Sequence of chain 1.C:
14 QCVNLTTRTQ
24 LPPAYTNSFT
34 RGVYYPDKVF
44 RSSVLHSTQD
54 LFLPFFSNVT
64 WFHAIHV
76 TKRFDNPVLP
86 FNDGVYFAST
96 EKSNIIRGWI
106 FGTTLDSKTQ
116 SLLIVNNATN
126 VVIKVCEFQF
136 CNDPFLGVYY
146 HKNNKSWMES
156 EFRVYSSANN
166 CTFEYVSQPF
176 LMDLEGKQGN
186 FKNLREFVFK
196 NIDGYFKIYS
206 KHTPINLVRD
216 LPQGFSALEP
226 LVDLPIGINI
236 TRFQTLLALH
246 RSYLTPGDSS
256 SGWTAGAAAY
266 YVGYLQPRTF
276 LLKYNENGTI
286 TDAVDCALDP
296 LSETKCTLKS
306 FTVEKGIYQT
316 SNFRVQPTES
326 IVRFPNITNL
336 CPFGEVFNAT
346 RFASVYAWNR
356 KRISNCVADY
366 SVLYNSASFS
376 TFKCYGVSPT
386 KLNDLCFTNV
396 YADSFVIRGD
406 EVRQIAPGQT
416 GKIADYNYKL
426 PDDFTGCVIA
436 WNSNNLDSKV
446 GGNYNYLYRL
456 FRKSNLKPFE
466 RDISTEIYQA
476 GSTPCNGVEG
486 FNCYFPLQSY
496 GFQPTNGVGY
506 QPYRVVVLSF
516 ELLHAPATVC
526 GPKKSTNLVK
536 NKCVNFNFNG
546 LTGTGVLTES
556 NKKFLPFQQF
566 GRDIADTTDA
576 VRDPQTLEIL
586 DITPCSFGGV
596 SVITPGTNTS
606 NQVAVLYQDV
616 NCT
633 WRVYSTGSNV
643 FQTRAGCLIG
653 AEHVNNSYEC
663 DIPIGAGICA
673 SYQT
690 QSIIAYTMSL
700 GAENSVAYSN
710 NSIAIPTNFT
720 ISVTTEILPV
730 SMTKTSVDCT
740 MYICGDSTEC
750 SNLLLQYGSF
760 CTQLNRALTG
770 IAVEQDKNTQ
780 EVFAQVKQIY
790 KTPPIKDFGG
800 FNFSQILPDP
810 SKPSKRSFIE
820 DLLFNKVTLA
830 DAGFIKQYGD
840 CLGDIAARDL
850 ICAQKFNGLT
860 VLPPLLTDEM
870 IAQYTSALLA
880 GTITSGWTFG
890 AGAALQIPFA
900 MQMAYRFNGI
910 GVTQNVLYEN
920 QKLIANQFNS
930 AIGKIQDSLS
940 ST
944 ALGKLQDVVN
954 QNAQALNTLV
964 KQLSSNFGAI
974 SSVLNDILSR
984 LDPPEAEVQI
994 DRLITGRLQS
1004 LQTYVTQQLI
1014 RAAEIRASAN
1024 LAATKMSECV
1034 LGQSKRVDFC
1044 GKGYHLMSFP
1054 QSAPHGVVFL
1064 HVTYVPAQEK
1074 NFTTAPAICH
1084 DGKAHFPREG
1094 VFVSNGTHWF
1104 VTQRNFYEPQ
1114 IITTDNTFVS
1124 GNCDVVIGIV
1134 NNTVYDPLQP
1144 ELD

Sequence of chain 1.B:
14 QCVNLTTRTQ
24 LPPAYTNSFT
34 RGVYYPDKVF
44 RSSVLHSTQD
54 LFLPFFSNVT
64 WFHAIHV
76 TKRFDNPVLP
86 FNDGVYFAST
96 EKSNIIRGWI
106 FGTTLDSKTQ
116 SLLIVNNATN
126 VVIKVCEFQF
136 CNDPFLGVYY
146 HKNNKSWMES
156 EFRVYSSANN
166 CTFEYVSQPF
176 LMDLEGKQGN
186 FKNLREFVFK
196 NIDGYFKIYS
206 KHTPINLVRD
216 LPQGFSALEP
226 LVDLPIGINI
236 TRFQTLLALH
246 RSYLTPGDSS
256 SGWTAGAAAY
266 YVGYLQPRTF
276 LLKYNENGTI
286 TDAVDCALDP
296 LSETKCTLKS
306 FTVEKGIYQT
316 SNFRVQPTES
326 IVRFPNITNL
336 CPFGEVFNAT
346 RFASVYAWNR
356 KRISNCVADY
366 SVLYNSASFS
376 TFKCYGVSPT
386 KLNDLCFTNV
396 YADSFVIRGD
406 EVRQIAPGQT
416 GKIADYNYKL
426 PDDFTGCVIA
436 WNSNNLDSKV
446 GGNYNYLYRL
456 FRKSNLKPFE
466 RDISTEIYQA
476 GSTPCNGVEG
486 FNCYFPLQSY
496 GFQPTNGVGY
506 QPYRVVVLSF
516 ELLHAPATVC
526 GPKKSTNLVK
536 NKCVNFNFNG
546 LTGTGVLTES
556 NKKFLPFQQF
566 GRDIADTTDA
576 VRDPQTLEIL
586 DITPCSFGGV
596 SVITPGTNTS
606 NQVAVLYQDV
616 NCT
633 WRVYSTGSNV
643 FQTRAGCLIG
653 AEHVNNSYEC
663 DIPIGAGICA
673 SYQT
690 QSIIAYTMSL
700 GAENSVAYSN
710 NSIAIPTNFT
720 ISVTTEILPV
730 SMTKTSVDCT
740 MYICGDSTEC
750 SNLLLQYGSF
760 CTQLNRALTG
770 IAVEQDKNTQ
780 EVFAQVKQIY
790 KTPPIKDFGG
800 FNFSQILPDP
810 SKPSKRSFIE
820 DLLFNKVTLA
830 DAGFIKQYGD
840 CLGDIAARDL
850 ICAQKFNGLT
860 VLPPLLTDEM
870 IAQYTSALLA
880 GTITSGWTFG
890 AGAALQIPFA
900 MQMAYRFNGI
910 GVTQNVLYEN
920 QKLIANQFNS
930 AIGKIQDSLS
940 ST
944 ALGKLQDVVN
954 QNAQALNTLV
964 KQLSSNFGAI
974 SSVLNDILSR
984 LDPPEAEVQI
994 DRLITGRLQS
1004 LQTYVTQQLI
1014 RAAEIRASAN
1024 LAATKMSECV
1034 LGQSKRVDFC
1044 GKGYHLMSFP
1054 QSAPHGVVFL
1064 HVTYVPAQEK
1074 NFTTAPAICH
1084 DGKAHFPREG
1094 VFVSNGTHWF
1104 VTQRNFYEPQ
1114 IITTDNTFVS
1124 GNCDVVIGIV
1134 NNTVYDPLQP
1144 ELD

Binding-site contacts:
Ligand atom C8 contacts residue ILE1130 of chain 1.B at 3.9 Å (hydrophobic).
Ligand atom O7 contacts residue ASN709 of chain 1.B at 3.3 Å (h-bond).
Ligand atom O7 contacts residue ASP796 of chain 1.C at 4.0 Å.
Ligand atom C8 contacts residue GLY1131 of chain 1.B at 3.4 Å.
Ligand atom O7 contacts residue ILE1130 of chain 1.B at 4.3 Å.
Ligand atom O5 contacts residue ASN709 of chain 1.B at 2.3 Å (h-bond).
Ligand atom C1 contacts residue ASP796 of chain 1.C at 4.0 Å.
Ligand atom C8 contacts residue ASN709 of chain 1.B at 4.5 Å.
Ligand atom O5 contacts residue ASP796 of chain 1.C at 4.0 Å.
Ligand atom C2 contacts residue ASN709 of chain 1.B at 2.6 Å.
Ligand atom C1 contacts residue ASN709 of chain 1.B at 1.4 Å.
Ligand atom C7 contacts residue ASN709 of chain 1.B at 3.4 Å.
Ligand atom C5 contacts residue ASN709 of chain 1.B at 3.5 Å.
Ligand atom C3 contacts residue ASN709 of chain 1.B at 3.8 Å.
Ligand atom N2 contacts residue ASN709 of chain 1.B at 3.0 Å (h-bond).
Ligand atom C7 contacts residue ILE1130 of chain 1.B at 4.3 Å (hydrophobic).
Ligand atom C4 contacts residue ASN709 of chain 1.B at 4.2 Å.

The protein below binds the small molecule below.
Small molecule (SMILES): CC(=O)N[C@@H]1[C@@H](O)[C@H](O)[C@@H](CO)O[C@H]1O